Sequence of chain 1.A:
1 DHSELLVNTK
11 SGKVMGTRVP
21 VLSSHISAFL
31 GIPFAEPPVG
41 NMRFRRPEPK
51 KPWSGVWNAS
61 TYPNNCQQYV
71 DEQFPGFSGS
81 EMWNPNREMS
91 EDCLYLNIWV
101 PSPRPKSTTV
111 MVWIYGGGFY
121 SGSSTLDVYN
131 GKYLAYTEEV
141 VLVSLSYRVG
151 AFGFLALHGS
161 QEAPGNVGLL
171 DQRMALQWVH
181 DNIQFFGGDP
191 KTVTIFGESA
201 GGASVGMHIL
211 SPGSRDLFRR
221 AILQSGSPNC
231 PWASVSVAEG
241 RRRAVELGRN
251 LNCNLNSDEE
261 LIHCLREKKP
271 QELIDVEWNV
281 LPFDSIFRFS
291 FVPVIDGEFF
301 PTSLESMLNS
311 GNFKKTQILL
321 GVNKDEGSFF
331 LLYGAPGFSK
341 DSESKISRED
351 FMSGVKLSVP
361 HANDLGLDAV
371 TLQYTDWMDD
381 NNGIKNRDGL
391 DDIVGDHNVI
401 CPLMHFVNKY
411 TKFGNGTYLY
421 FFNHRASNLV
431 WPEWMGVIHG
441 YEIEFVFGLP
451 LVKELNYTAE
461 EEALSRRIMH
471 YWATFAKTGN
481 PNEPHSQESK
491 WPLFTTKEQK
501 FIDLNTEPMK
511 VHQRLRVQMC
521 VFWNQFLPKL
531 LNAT

The small molecule below binds the protein below.
Small molecule (SMILES): c1ccc2oc(CNCCCCCCCNc3c4c(nc5ccccc35)CCCC4)cc2c1

Binding-site contacts:
Ligand atom OAY contacts residue PHE289 of chain 1.A at 3.7 Å.
Ligand atom CAO contacts residue GLU198 of chain 1.A at 3.4 Å.
Ligand atom CBE contacts residue HIS439 of chain 1.A at 3.5 Å.
Ligand atom NAW contacts residue GLY118 of chain 1.A at 3.6 Å.
Ligand atom CBG contacts residue TRP83 of chain 1.A at 3.4 Å (hydrophobic).
Ligand atom CAJ contacts residue PHE329 of chain 1.A at 3.6 Å (hydrophobic).
Ligand atom CBA contacts residue HIS439 of chain 1.A at 3.6 Å.
Ligand atom CAU contacts residue SER199 of chain 1.A at 3.0 Å.
Ligand atom CAL contacts residue TYR120 of chain 1.A at 3.5 Å (hydrophobic).
Ligand atom CAZ contacts residue TRP232 of chain 1.A at 3.6 Å (hydrophobic).
Ligand atom OAY contacts residue TRP232 of chain 1.A at 3.3 Å (h-bond).
Ligand atom NAW contacts residue HIS439 of chain 1.A at 3.4 Å (h-bond).
Ligand atom CAA contacts residue VAL394 of chain 1.A at 3.6 Å (hydrophobic).
Ligand atom CAH contacts residue TRP83 of chain 1.A at 3.5 Å (hydrophobic).
Ligand atom CAI contacts residue HIS439 of chain 1.A at 3.5 Å.
Ligand atom CAF contacts residue TYR441 of chain 1.A at 3.7 Å (hydrophobic).
Ligand atom CAB contacts residue TRP431 of chain 1.A at 3.6 Å (hydrophobic).
Ligand atom NAX contacts residue TRP83 of chain 1.A at 3.6 Å.
Ligand atom CAU contacts residue TRP232 of chain 1.A at 3.4 Å (hydrophobic).
Ligand atom CAS contacts residue GLU198 of chain 1.A at 3.7 Å.
Ligand atom CBE contacts residue TRP83 of chain 1.A at 3.4 Å (hydrophobic).
Ligand atom CAU contacts residue HIS439 of chain 1.A at 3.3 Å.
Ligand atom CAA contacts residue ASN398 of chain 1.A at 3.6 Å.
Ligand atom NAV contacts residue TRP83 of chain 1.A at 3.7 Å.
Ligand atom CAF contacts residue HIS439 of chain 1.A at 3.4 Å.
Ligand atom CAM contacts residue GLY118 of chain 1.A at 3.7 Å.
Ligand atom CAC contacts residue ASN398 of chain 1.A at 3.2 Å.
Ligand atom CAD contacts residue TRP431 of chain 1.A at 3.6 Å (hydrophobic).
Ligand atom CAN contacts residue TYR120 of chain 1.A at 3.2 Å (hydrophobic).
Ligand atom CBF contacts residue TRP232 of chain 1.A at 3.7 Å (hydrophobic).
Ligand atom NAW contacts residue SER199 of chain 1.A at 2.4 Å (h-bond).
Ligand atom CAJ contacts residue TYR120 of chain 1.A at 3.1 Å (hydrophobic).
Ligand atom CBC contacts residue TRP83 of chain 1.A at 3.5 Å (hydrophobic).
Ligand atom CAS contacts residue HIS439 of chain 1.A at 3.6 Å.
Ligand atom CAK contacts residue GLY117 of chain 1.A at 3.6 Å.
Ligand atom CAQ contacts residue SER199 of chain 1.A at 3.6 Å.
Ligand atom CAG contacts residue ASN398 of chain 1.A at 3.6 Å.
Ligand atom CAK contacts residue GLY118 of chain 1.A at 3.7 Å.
Ligand atom CAK contacts residue TYR120 of chain 1.A at 3.7 Å (hydrophobic).
Ligand atom NAV contacts residue HIS439 of chain 1.A at 2.8 Å (h-bond).